Sequence of chain 1.A:
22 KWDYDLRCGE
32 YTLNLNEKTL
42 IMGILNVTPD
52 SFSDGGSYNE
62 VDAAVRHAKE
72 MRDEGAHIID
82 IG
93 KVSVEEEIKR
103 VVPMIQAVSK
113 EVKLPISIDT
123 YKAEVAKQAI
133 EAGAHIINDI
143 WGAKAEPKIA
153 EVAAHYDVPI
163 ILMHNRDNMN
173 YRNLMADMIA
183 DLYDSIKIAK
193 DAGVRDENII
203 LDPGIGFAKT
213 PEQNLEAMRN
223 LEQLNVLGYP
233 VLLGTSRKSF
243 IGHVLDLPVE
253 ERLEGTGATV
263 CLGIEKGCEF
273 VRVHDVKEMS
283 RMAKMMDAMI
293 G

The small molecule below binds the protein below.
Small molecule (SMILES): COC(=O)C[C@@H](C)c1n[nH]c2nc(N)[nH]c(=O)c2c1=O

Binding-site contacts:
Ligand atom C2 contacts residue MET165 of chain 1.A at 3.7 Å (hydrophobic).
Ligand atom N1 contacts residue LEU234 of chain 1.A at 3.9 Å.
Ligand atom C4 contacts residue ARG274 of chain 1.A at 3.9 Å.
Ligand atom O1 contacts residue PHE209 of chain 1.A at 3.7 Å.
Ligand atom C6 contacts residue ARG274 of chain 1.A at 3.6 Å.
Ligand atom C9 contacts residue ARG274 of chain 1.A at 3.9 Å.
Ligand atom C3 contacts residue ARG274 of chain 1.A at 3.4 Å.
Ligand atom N4 contacts residue ILE142 of chain 1.A at 3.2 Å.
Ligand atom N1 contacts residue ASP204 of chain 1.A at 3.0 Å (salt-bridge).
Ligand atom O1 contacts residue GLY236 of chain 1.A at 3.1 Å (h-bond).
Ligand atom C1 contacts residue ARG274 of chain 1.A at 3.5 Å.
Ligand atom N5 contacts residue ASP204 of chain 1.A at 2.7 Å (salt-bridge).
Ligand atom C5 contacts residue ILE45 of chain 1.A at 3.1 Å (hydrophobic).
Ligand atom N5 contacts residue MET165 of chain 1.A at 3.6 Å.
Ligand atom C2 contacts residue ASP204 of chain 1.A at 3.9 Å.
Ligand atom N3 contacts residue ASP121 of chain 1.A at 3.2 Å (salt-bridge).
Ligand atom C11 contacts residue PHE209 of chain 1.A at 3.9 Å (hydrophobic).
Ligand atom O2 contacts residue ARG274 of chain 1.A at 3.5 Å (salt-bridge).
Ligand atom N4 contacts residue ARG274 of chain 1.A at 3.6 Å.
Ligand atom N2 contacts residue ASN140 of chain 1.A at 3.2 Å (h-bond).
Ligand atom O1 contacts residue LYS240 of chain 1.A at 3.0 Å (salt-bridge).
Ligand atom C9 contacts residue ASN140 of chain 1.A at 3.4 Å.
Ligand atom C5 contacts residue ARG274 of chain 1.A at 3.4 Å.
Ligand atom N4 contacts residue ASP121 of chain 1.A at 3.0 Å (salt-bridge).
Ligand atom N3 contacts residue ARG274 of chain 1.A at 3.6 Å.
Ligand atom C5 contacts residue HIS276 of chain 1.A at 3.4 Å.
Ligand atom N3 contacts residue ILE142 of chain 1.A at 3.9 Å.
Ligand atom O3 contacts residue ARG274 of chain 1.A at 3.3 Å (salt-bridge).
Ligand atom C9 contacts residue ASP204 of chain 1.A at 3.3 Å.
Ligand atom N2 contacts residue ARG274 of chain 1.A at 3.9 Å.
Ligand atom C4 contacts residue PHE209 of chain 1.A at 3.8 Å (hydrophobic).
Ligand atom C6 contacts residue ILE142 of chain 1.A at 3.3 Å (hydrophobic).
Ligand atom N1 contacts residue ASN140 of chain 1.A at 2.5 Å (h-bond).
Ligand atom C7 contacts residue PHE209 of chain 1.A at 3.4 Å (hydrophobic).
Ligand atom O4 contacts residue PHE209 of chain 1.A at 3.3 Å.
Ligand atom O4 contacts residue ARG274 of chain 1.A at 3.9 Å.
Ligand atom C7 contacts residue ARG274 of chain 1.A at 3.5 Å.
Ligand atom O4 contacts residue LYS240 of chain 1.A at 2.9 Å (salt-bridge).
Ligand atom N2 contacts residue ILE142 of chain 1.A at 3.4 Å.
Ligand atom N1 contacts residue ILE163 of chain 1.A at 3.7 Å.